Sequence of chain 3.A:
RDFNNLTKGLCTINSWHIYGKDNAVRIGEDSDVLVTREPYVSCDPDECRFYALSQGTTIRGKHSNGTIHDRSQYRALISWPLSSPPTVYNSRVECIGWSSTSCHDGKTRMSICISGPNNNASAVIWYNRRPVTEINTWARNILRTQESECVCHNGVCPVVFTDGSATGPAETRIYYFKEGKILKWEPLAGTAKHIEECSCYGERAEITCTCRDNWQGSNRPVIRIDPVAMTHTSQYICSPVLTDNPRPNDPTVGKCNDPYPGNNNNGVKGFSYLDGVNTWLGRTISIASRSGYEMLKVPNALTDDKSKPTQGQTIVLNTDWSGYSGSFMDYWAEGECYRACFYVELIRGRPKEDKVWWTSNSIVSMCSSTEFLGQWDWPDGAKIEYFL

Binding-site contacts:
Ligand atom O4 contacts residue DF41 of chain 3.G at 0.6 Å (h-bond).
Ligand atom O7 contacts residue DF41 of chain 3.G at 0.4 Å (h-bond).
Ligand atom O1B contacts residue ARG290 of chain 3.A at 2.9 Å (salt-bridge).
Ligand atom N5 contacts residue DF41 of chain 3.G at 0.4 Å (h-bond).
Ligand atom C6 contacts residue TYR324 of chain 3.A at 3.2 Å (hydrophobic).
Ligand atom C6 contacts residue DF41 of chain 3.G at 0.4 Å.
Ligand atom O4 contacts residue GLU38 of chain 3.A at 3.2 Å (salt-bridge).
Ligand atom C6 contacts residue GLU197 of chain 3.A at 3.2 Å.
Ligand atom O6 contacts residue DF41 of chain 3.G at 0.7 Å (h-bond).
Ligand atom C3 contacts residue DF41 of chain 3.G at 0.3 Å.
Ligand atom C2 contacts residue DF41 of chain 3.G at 1.1 Å.
Ligand atom C3 contacts residue TYR324 of chain 3.A at 2.6 Å (hydrophobic).
Ligand atom C11 contacts residue DF41 of chain 3.G at 0.5 Å.
Ligand atom C8 contacts residue DF41 of chain 3.G at 0.3 Å.
Ligand atom O4 contacts residue ASP70 of chain 3.A at 3.1 Å.
Ligand atom C7 contacts residue DF41 of chain 3.G at 0.2 Å.
Ligand atom O9 contacts residue GLU196 of chain 3.A at 2.8 Å (salt-bridge).
Ligand atom C1 contacts residue DF41 of chain 3.G at 0.7 Å.
Ligand atom C9 contacts residue DF41 of chain 3.G at 0.5 Å.
Ligand atom O1A contacts residue TYR324 of chain 3.A at 2.9 Å (h-bond).
Ligand atom O1B contacts residue ARG37 of chain 3.A at 3.1 Å (salt-bridge).
Ligand atom O1A contacts residue ARG212 of chain 3.A at 2.9 Å (salt-bridge).
Ligand atom O6 contacts residue ARG212 of chain 3.A at 3.3 Å (salt-bridge).
Ligand atom C4 contacts residue DF41 of chain 3.G at 0.3 Å.
Ligand atom F1 contacts residue DF41 of chain 3.G at 1.3 Å.
Ligand atom C5 contacts residue DF41 of chain 3.G at 0.3 Å.
Ligand atom C10 contacts residue DF41 of chain 3.G at 0.4 Å.
Ligand atom O6 contacts residue TYR324 of chain 3.A at 2.4 Å (h-bond).
Ligand atom O1B contacts residue TYR324 of chain 3.A at 3.0 Å (h-bond).
Ligand atom C1 contacts residue TYR324 of chain 3.A at 2.3 Å (hydrophobic).
Ligand atom O10 contacts residue ARG71 of chain 3.A at 3.2 Å (salt-bridge).
Ligand atom O10 contacts residue DF41 of chain 3.G at 0.4 Å (h-bond).
Ligand atom O1B contacts residue DF41 of chain 3.G at 0.4 Å (h-bond).
Ligand atom O8 contacts residue DF41 of chain 3.G at 0.4 Å (h-bond).
Ligand atom O8 contacts residue ARG212 of chain 3.A at 3.3 Å (salt-bridge).
Ligand atom O9 contacts residue DF41 of chain 3.G at 0.5 Å (h-bond).
Ligand atom C2 contacts residue TYR324 of chain 3.A at 1.4 Å (hydrophobic).
Ligand atom O1A contacts residue DF41 of chain 3.G at 0.8 Å (h-bond).
Ligand atom O1A contacts residue ARG290 of chain 3.A at 2.9 Å (salt-bridge).
Ligand atom O8 contacts residue GLU196 of chain 3.A at 2.5 Å (salt-bridge).

The protein below binds the small molecule below.
Small molecule (SMILES): CC(=O)N[C@@H]1[C@@H](O)[C@@H](F)[C@@](O)(C(=O)O)O[C@H]1[C@H](O)[C@H](O)CO